This small molecule binds to this protein.
Small molecule (SMILES): CN[C@@H]1C[C@H]2O[C@@](C)([C@@H]1OC)n1c3ccccc3c3c4c(c5c6ccccc6n2c5c31)C(=O)NC4

Sequence of chain 1.B:
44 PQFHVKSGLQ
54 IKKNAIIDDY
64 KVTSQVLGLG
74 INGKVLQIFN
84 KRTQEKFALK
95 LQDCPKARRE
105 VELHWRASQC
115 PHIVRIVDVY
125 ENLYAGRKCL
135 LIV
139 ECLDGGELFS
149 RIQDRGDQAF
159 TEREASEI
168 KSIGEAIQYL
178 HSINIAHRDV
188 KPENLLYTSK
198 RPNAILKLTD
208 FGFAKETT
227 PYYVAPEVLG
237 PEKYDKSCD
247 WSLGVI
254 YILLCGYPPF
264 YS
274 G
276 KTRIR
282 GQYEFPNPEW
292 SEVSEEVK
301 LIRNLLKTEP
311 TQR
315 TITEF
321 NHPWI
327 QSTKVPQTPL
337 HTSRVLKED

Binding-site contacts:
Ligand atom C16 contacts residue VAL78 of chain 1.B at 3.8 Å (hydrophobic).
Ligand atom C27 contacts residue THR206 of chain 1.B at 2.9 Å.
Ligand atom C14 contacts residue MSE138 of chain 1.B at 3.6 Å.
Ligand atom O5 contacts residue LEU141 of chain 1.B at 2.5 Å (h-bond).
Ligand atom N1 contacts residue ALA91 of chain 1.B at 3.6 Å.
Ligand atom C26 contacts residue GLY73 of chain 1.B at 3.5 Å.
Ligand atom C17 contacts residue VAL78 of chain 1.B at 3.6 Å (hydrophobic).
Ligand atom C15 contacts residue ASP207 of chain 1.B at 3.3 Å.
Ligand atom C27 contacts residue ASN191 of chain 1.B at 3.4 Å.
Ligand atom C7 contacts residue LEU193 of chain 1.B at 3.9 Å (hydrophobic).
Ligand atom C2 contacts residue LEU70 of chain 1.B at 3.8 Å (hydrophobic).
Ligand atom C3 contacts residue LEU70 of chain 1.B at 3.7 Å (hydrophobic).
Ligand atom O4 contacts residue LEU70 of chain 1.B at 3.8 Å.
Ligand atom O5 contacts residue GLU139 of chain 1.B at 3.8 Å.
Ligand atom C9 contacts residue ALA91 of chain 1.B at 3.8 Å (hydrophobic).
Ligand atom N4 contacts residue GLU190 of chain 1.B at 3.6 Å (salt-bridge).
Ligand atom N3 contacts residue LEU70 of chain 1.B at 3.9 Å.
Ligand atom N2 contacts residue VAL78 of chain 1.B at 3.8 Å.
Ligand atom C6 contacts residue LEU193 of chain 1.B at 3.5 Å (hydrophobic).
Ligand atom C4 contacts residue LEU141 of chain 1.B at 3.5 Å (hydrophobic).
Ligand atom O6 contacts residue LEU193 of chain 1.B at 3.9 Å.
Ligand atom C20 contacts residue LEU70 of chain 1.B at 3.7 Å (hydrophobic).
Ligand atom C25 contacts residue LEU70 of chain 1.B at 3.2 Å (hydrophobic).
Ligand atom O5 contacts residue CYS140 of chain 1.B at 3.4 Å.
Ligand atom C8 contacts residue GLU139 of chain 1.B at 3.6 Å.
Ligand atom N1 contacts residue GLU139 of chain 1.B at 2.8 Å (salt-bridge).
Ligand atom C26 contacts residue LEU72 of chain 1.B at 3.5 Å (hydrophobic).
Ligand atom C5 contacts residue LEU70 of chain 1.B at 3.9 Å (hydrophobic).
Ligand atom C9 contacts residue GLU139 of chain 1.B at 3.7 Å.
Ligand atom C16 contacts residue ASP207 of chain 1.B at 3.6 Å.
Ligand atom C14 contacts residue ASP207 of chain 1.B at 3.4 Å.
Ligand atom O4 contacts residue GLY71 of chain 1.B at 3.4 Å.
Ligand atom C8 contacts residue ALA91 of chain 1.B at 3.8 Å (hydrophobic).
Ligand atom C27 contacts residue GLU190 of chain 1.B at 3.5 Å.
Ligand atom C5 contacts residue LEU193 of chain 1.B at 3.7 Å (hydrophobic).
Ligand atom N1 contacts residue LEU141 of chain 1.B at 3.8 Å.
Ligand atom C19 contacts residue LEU193 of chain 1.B at 3.8 Å (hydrophobic).
Ligand atom C25 contacts residue GLY71 of chain 1.B at 3.9 Å.
Ligand atom C8 contacts residue LEU141 of chain 1.B at 3.4 Å (hydrophobic).
Ligand atom C13 contacts residue MSE138 of chain 1.B at 3.3 Å.